This small molecule binds to this protein.
Small molecule (SMILES): N[C@@H](CC(=O)O)C(=O)O

Binding-site contacts:
Ligand atom OD2 contacts residue GLY95 of chain 1.D at 3.3 Å.
Ligand atom OXT contacts residue GLY95 of chain 1.D at 3.3 Å.
Ligand atom OD1 contacts residue THR96 of chain 1.D at 2.7 Å (h-bond).
Ligand atom OXT contacts residue ASP97 of chain 1.D at 3.0 Å (salt-bridge).
Ligand atom CG contacts residue ALA121 of chain 1.D at 3.7 Å (hydrophobic).
Ligand atom OD1 contacts residue MET122 of chain 1.D at 3.9 Å.
Ligand atom N contacts residue GLU64 of chain 1.D at 2.8 Å (salt-bridge).
Ligand atom CG contacts residue THR16 of chain 1.D at 2.9 Å.
Ligand atom C contacts residue THR96 of chain 1.D at 3.9 Å.
Ligand atom N contacts residue ASP97 of chain 1.D at 2.8 Å (salt-bridge).
Ligand atom OD1 contacts residue THR16 of chain 1.D at 3.2 Å (h-bond).
Ligand atom C contacts residue GLY95 of chain 1.D at 3.5 Å.
Ligand atom CA contacts residue ALA32 of chain 1.D at 4.1 Å (hydrophobic).
Ligand atom CA contacts residue ASP97 of chain 1.D at 3.7 Å.
Ligand atom O contacts residue GLU64 of chain 1.D at 3.7 Å.
Ligand atom OD1 contacts residue ALA121 of chain 1.D at 3.0 Å (h-bond).
Ligand atom CA contacts residue THR16 of chain 1.D at 3.3 Å.
Ligand atom OXT contacts residue THR96 of chain 1.D at 3.2 Å (h-bond).
Ligand atom N contacts residue SER255 of chain 1.B at 3.9 Å.
Ligand atom OD2 contacts residue THR16 of chain 1.D at 3.1 Å (h-bond).
Ligand atom OXT contacts residue GLU64 of chain 1.D at 3.7 Å.
Ligand atom O contacts residue ALA32 of chain 1.D at 4.0 Å.
Ligand atom OXT contacts residue SER63 of chain 1.D at 2.6 Å (h-bond).
Ligand atom CB contacts residue ASP97 of chain 1.D at 3.7 Å.
Ligand atom CB contacts residue THR96 of chain 1.D at 3.5 Å.
Ligand atom O contacts residue GLY15 of chain 1.D at 3.4 Å.
Ligand atom CB contacts residue THR16 of chain 1.D at 3.1 Å.
Ligand atom C contacts residue SER63 of chain 1.D at 3.5 Å.
Ligand atom OD2 contacts residue THR96 of chain 1.D at 2.8 Å (h-bond).
Ligand atom O contacts residue THR16 of chain 1.D at 4.0 Å.
Ligand atom C contacts residue GLY15 of chain 1.D at 4.2 Å.
Ligand atom CA contacts residue GLU64 of chain 1.D at 3.9 Å.
Ligand atom C contacts residue ASP97 of chain 1.D at 3.9 Å.
Ligand atom O contacts residue ALA62 of chain 1.D at 3.4 Å.
Ligand atom OD2 contacts residue ALA121 of chain 1.D at 3.7 Å.
Ligand atom O contacts residue GLY95 of chain 1.D at 3.3 Å.
Ligand atom O contacts residue SER63 of chain 1.D at 2.8 Å (h-bond).
Ligand atom OD2 contacts residue GLY15 of chain 1.D at 4.0 Å.
Ligand atom C contacts residue GLU64 of chain 1.D at 3.6 Å.
Ligand atom CG contacts residue THR96 of chain 1.D at 2.9 Å.

Sequence of chain 1.D:
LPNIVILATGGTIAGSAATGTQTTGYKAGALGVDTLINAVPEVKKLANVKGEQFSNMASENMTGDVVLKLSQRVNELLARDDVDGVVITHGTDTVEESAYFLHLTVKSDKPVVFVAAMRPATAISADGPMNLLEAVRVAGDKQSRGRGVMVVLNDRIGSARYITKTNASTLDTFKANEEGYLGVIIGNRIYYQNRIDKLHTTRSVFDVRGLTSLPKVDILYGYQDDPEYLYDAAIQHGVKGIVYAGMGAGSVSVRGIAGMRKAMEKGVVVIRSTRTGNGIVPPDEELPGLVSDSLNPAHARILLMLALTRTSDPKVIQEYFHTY

Sequence of chain 1.B:
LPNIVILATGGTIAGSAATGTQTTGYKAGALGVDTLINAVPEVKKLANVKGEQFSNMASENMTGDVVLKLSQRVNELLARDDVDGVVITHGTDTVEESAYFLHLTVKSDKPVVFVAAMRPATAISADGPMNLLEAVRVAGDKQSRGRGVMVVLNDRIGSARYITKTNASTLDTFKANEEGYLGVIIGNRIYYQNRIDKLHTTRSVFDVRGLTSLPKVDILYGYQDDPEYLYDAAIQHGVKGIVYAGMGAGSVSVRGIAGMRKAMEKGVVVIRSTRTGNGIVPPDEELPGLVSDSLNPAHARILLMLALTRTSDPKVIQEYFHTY